Sequence of chain 1.D:
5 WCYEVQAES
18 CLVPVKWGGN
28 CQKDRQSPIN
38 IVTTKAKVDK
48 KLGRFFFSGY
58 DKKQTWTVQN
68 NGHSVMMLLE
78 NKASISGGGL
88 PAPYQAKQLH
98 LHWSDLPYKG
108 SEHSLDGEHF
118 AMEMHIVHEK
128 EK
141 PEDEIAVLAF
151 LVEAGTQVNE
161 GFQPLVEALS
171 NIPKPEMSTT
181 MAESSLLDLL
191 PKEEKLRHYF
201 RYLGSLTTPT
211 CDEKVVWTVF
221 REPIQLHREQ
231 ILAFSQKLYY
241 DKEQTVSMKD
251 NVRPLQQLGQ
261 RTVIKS

Binding-site contacts:
Ligand atom O12 contacts residue ZN1 of chain 1.K at 2.9 Å.
Ligand atom O18 contacts residue ASN68 of chain 1.D at 2.7 Å (h-bond).
Ligand atom O12 contacts residue VAL124 of chain 1.D at 3.7 Å.
Ligand atom C24 contacts residue GLU126 of chain 1.D at 3.6 Å.
Ligand atom N9 contacts residue HIS99 of chain 1.D at 3.4 Å (h-bond).
Ligand atom C22 contacts residue ILE145 of chain 1.D at 3.7 Å (hydrophobic).
Ligand atom O18 contacts residue SER71 of chain 1.D at 3.6 Å.
Ligand atom C7 contacts residue HIS97 of chain 1.D at 3.5 Å.
Ligand atom S10 contacts residue GLN95 of chain 1.D at 3.5 Å (h-bond).
Ligand atom N9 contacts residue THR207 of chain 1.D at 2.7 Å (h-bond).
Ligand atom S8 contacts residue HIS97 of chain 1.D at 3.7 Å.
Ligand atom C3 contacts residue VAL124 of chain 1.D at 3.5 Å (hydrophobic).
Ligand atom C20 contacts residue HIS97 of chain 1.D at 3.2 Å.
Ligand atom N4 contacts residue VAL124 of chain 1.D at 3.5 Å.
Ligand atom C17 contacts residue THR208 of chain 1.D at 3.7 Å.
Ligand atom C20 contacts residue ASN68 of chain 1.D at 3.4 Å.
Ligand atom C25 contacts residue VAL124 of chain 1.D at 3.8 Å (hydrophobic).
Ligand atom O12 contacts residue HIS97 of chain 1.D at 3.3 Å.
Ligand atom C16 contacts residue THR208 of chain 1.D at 3.5 Å.
Ligand atom C1 contacts residue THR208 of chain 1.D at 3.8 Å.
Ligand atom O11 contacts residue THR207 of chain 1.D at 2.9 Å (h-bond).
Ligand atom O11 contacts residue TRP217 of chain 1.D at 3.8 Å.
Ligand atom O11 contacts residue LEU206 of chain 1.D at 3.4 Å.
Ligand atom N9 contacts residue ZN1 of chain 1.K at 1.9 Å.
Ligand atom S8 contacts residue ZN1 of chain 1.K at 3.0 Å.
Ligand atom S8 contacts residue HIS122 of chain 1.D at 3.7 Å.
Ligand atom N9 contacts residue HIS122 of chain 1.D at 3.2 Å (h-bond).
Ligand atom O14 contacts residue GLN95 of chain 1.D at 3.1 Å (h-bond).
Ligand atom N9 contacts residue HIS97 of chain 1.D at 3.2 Å (h-bond).
Ligand atom S8 contacts residue THR207 of chain 1.D at 3.8 Å.
Ligand atom C5 contacts residue GLN95 of chain 1.D at 3.6 Å.
Ligand atom O12 contacts residue HIS122 of chain 1.D at 3.0 Å (h-bond).
Ligand atom C22 contacts residue GLU126 of chain 1.D at 3.8 Å.
Ligand atom C3 contacts residue LEU206 of chain 1.D at 3.2 Å (hydrophobic).
Ligand atom N15 contacts residue THR208 of chain 1.D at 2.7 Å (h-bond).
Ligand atom C2 contacts residue HIS97 of chain 1.D at 3.5 Å.
Ligand atom C23 contacts residue GLU126 of chain 1.D at 2.9 Å.
Ligand atom C17 contacts residue HIS70 of chain 1.D at 3.5 Å.
Ligand atom C23 contacts residue ILE145 of chain 1.D at 3.3 Å (hydrophobic).
Ligand atom N4 contacts residue LEU206 of chain 1.D at 3.3 Å.

The small molecule below binds the protein below.
Small molecule (SMILES): COCCCNC(=O)c1cc(S(N)(=O)=O)cnc1Sc1ccccc1